Sequence of chain 1.A:
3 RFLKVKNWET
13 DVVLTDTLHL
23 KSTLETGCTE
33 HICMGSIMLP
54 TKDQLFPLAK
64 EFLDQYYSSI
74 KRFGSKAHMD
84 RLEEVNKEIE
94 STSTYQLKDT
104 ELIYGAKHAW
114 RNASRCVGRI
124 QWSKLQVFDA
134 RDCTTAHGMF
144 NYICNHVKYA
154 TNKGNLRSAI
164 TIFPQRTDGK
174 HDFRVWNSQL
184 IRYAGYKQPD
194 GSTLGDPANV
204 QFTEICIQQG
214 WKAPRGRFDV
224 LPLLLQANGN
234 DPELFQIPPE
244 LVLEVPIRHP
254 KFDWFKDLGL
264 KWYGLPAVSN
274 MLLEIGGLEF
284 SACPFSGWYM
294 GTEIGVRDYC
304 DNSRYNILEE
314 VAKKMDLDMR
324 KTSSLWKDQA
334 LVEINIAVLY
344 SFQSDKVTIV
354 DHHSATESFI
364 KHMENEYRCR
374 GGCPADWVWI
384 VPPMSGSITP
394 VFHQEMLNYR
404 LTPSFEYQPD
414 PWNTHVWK

Sequence of chain 1.B:
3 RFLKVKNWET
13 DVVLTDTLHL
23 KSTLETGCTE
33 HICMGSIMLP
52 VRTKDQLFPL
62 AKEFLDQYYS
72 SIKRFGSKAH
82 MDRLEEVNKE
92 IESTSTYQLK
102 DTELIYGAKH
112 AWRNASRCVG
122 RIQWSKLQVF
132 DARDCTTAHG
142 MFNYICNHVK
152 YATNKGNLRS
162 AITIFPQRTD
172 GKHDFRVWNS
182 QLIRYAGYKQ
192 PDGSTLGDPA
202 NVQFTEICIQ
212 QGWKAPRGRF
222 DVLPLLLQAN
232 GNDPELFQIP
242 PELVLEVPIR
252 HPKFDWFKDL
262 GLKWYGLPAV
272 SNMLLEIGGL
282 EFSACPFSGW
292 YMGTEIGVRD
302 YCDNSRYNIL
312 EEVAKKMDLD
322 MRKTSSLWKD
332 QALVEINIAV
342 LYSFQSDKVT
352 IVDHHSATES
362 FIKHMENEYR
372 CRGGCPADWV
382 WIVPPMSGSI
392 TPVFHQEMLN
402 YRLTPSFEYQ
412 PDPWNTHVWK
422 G

Binding-site contacts:
Ligand atom C17 contacts residue HEM1 of chain 1.H at 3.2 Å.
Ligand atom C14 contacts residue GLU296 of chain 1.B at 4.2 Å.
Ligand atom C21 contacts residue H4B1 of chain 1.I at 4.0 Å.
Ligand atom N13 contacts residue VAL271 of chain 1.B at 3.4 Å.
Ligand atom C15 contacts residue VAL271 of chain 1.B at 4.1 Å (hydrophobic).
Ligand atom C04 contacts residue PRO269 of chain 1.B at 3.9 Å (hydrophobic).
Ligand atom N13 contacts residue GLU296 of chain 1.B at 3.8 Å.
Ligand atom N13 contacts residue HEM1 of chain 1.H at 4.0 Å.
Ligand atom N01 contacts residue PHE288 of chain 1.B at 4.1 Å.
Ligand atom N03 contacts residue VAL271 of chain 1.B at 3.9 Å.
Ligand atom C12 contacts residue VAL271 of chain 1.B at 3.4 Å (hydrophobic).
Ligand atom N19 contacts residue TRP382 of chain 1.B at 4.1 Å.
Ligand atom C20 contacts residue HEM1 of chain 1.H at 3.4 Å.
Ligand atom N19 contacts residue HEM1 of chain 1.H at 2.7 Å (h-bond).
Ligand atom C04 contacts residue PHE288 of chain 1.B at 4.3 Å (hydrophobic).
Ligand atom C16 contacts residue GLN182 of chain 1.B at 3.5 Å.
Ligand atom N03 contacts residue HEM1 of chain 1.H at 4.0 Å.
Ligand atom N11 contacts residue VAL271 of chain 1.B at 3.7 Å.
Ligand atom C14 contacts residue VAL271 of chain 1.B at 3.7 Å (hydrophobic).
Ligand atom C16 contacts residue VAL271 of chain 1.B at 4.1 Å (hydrophobic).
Ligand atom N11 contacts residue PRO269 of chain 1.B at 3.6 Å.
Ligand atom C02 contacts residue PHE288 of chain 1.B at 4.3 Å (hydrophobic).
Ligand atom N03 contacts residue GLU296 of chain 1.B at 4.1 Å.
Ligand atom C16 contacts residue ALA270 of chain 1.B at 4.0 Å (hydrophobic).
Ligand atom C12 contacts residue GLU296 of chain 1.B at 3.8 Å.
Ligand atom C18 contacts residue HEM1 of chain 1.H at 3.3 Å.
Ligand atom N01 contacts residue HEM1 of chain 1.H at 2.0 Å.
Ligand atom C16 contacts residue PRO269 of chain 1.B at 3.9 Å (hydrophobic).
Ligand atom C02 contacts residue HEM1 of chain 1.H at 3.0 Å.
Ligand atom C04 contacts residue HEM1 of chain 1.H at 4.2 Å.
Ligand atom N11 contacts residue GLU296 of chain 1.B at 4.1 Å.
Ligand atom N11 contacts residue ALA270 of chain 1.B at 3.9 Å.
Ligand atom C21 contacts residue TRP382 of chain 1.B at 3.7 Å (hydrophobic).
Ligand atom C15 contacts residue GLN182 of chain 1.B at 3.2 Å.
Ligand atom C21 contacts residue HEM1 of chain 1.H at 3.2 Å.
Ligand atom C02 contacts residue GLU296 of chain 1.B at 4.3 Å.
Ligand atom C05 contacts residue PHE288 of chain 1.B at 4.1 Å (hydrophobic).
Ligand atom C4' contacts residue TRP10 of chain 1.A at 3.9 Å (hydrophobic).
Ligand atom C05 contacts residue HEM1 of chain 1.H at 3.0 Å.
Ligand atom C18 contacts residue VAL271 of chain 1.B at 3.8 Å (hydrophobic).

This small molecule binds to this protein.
Small molecule (SMILES): Fc1cccc(CCNCCc2ccnc(-n3ccnc3)n2)c1